Sequence of chain 1.A:
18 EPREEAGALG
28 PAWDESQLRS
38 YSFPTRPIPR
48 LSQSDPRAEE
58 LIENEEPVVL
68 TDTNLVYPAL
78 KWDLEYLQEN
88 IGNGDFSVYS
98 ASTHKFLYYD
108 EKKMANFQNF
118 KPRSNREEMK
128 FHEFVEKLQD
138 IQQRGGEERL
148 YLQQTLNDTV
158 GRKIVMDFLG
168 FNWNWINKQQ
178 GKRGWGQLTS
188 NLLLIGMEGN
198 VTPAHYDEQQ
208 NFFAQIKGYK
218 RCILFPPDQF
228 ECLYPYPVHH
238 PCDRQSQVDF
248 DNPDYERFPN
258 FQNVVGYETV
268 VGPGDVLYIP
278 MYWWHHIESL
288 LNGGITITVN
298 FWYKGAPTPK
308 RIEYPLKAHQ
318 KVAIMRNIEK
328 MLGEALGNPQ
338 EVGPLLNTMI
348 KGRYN

Binding-site contacts:
Ligand atom CG1 contacts residue GLN206 of chain 1.A at 3.4 Å.
Ligand atom CB contacts residue TYR279 of chain 1.A at 3.0 Å (hydrophobic).
Ligand atom CB contacts residue TYR96 of chain 1.A at 3.4 Å (hydrophobic).
Ligand atom N contacts residue ASP204 of chain 1.A at 2.9 Å (salt-bridge).
Ligand atom CB contacts residue TYR105 of chain 1.A at 3.7 Å (hydrophobic).
Ligand atom CD1 contacts residue ILE309 of chain 1.A at 3.3 Å (hydrophobic).
Ligand atom N contacts residue GLU205 of chain 1.A at 3.3 Å (salt-bridge).
Ligand atom C contacts residue ASP204 of chain 1.A at 3.7 Å.
Ligand atom CB contacts residue GLU205 of chain 1.A at 3.5 Å.
Ligand atom O contacts residue GLN206 of chain 1.A at 2.9 Å (h-bond).
Ligand atom O contacts residue ARG241 of chain 1.A at 3.5 Å (salt-bridge).
Ligand atom O contacts residue TYR105 of chain 1.A at 2.9 Å.
Ligand atom O contacts residue GLU205 of chain 1.A at 3.5 Å.
Ligand atom O contacts residue ILE321 of chain 1.A at 3.3 Å.
Ligand atom CB contacts residue ARG241 of chain 1.A at 3.6 Å.
Ligand atom C contacts residue ASN324 of chain 1.A at 3.2 Å.
Ligand atom CG contacts residue OGA1 of chain 1.D at 3.7 Å.
Ligand atom O contacts residue TYR105 of chain 1.A at 3.0 Å.
Ligand atom CA contacts residue GLU205 of chain 1.A at 3.6 Å.
Ligand atom O contacts residue ALA320 of chain 1.A at 3.6 Å.
Ligand atom N contacts residue ARG241 of chain 1.A at 3.7 Å.
Ligand atom O contacts residue ASN324 of chain 1.A at 2.7 Å (h-bond).
Ligand atom O contacts residue GLU205 of chain 1.A at 2.9 Å (salt-bridge).
Ligand atom CA contacts residue ASP204 of chain 1.A at 3.5 Å.
Ligand atom C contacts residue TYR105 of chain 1.A at 3.4 Å (hydrophobic).
Ligand atom CB contacts residue TRP299 of chain 1.A at 3.8 Å (hydrophobic).
Ligand atom O contacts residue ARG241 of chain 1.A at 3.0 Å (salt-bridge).
Ligand atom C contacts residue ARG241 of chain 1.A at 3.8 Å.
Ligand atom C contacts residue TYR105 of chain 1.A at 3.6 Å (hydrophobic).
Ligand atom CA contacts residue TYR105 of chain 1.A at 3.5 Å (hydrophobic).
Ligand atom CB contacts residue HIS202 of chain 1.A at 3.7 Å.
Ligand atom CG1 contacts residue TYR311 of chain 1.A at 3.5 Å (hydrophobic).
Ligand atom CA contacts residue ASN324 of chain 1.A at 3.6 Å.
Ligand atom C contacts residue GLU205 of chain 1.A at 3.6 Å.
Ligand atom N contacts residue ARG241 of chain 1.A at 3.7 Å.
Ligand atom N contacts residue GLU205 of chain 1.A at 3.4 Å (salt-bridge).
Ligand atom O contacts residue ASN324 of chain 1.A at 2.8 Å (h-bond).
Ligand atom CB contacts residue ASP204 of chain 1.A at 3.7 Å.
Ligand atom CD2 contacts residue GLN317 of chain 1.A at 3.6 Å.
Ligand atom C contacts residue ARG241 of chain 1.A at 3.6 Å.

The small molecule below binds the protein below.
Small molecule (SMILES): C=CC[C@@H](NC(=O)[C@@H](NC(=O)[C@H](CC(=O)O)NC(=O)[C@H](C)NC(=O)CNC(=O)[C@H](CC1=NC=NC1)NC(=O)[C@H](CCC(=O)O)NC(=O)[C@H](CC(C)C)NC(=O)[C@H](CC(C)C)NC(=O)[C@H](CC(C)C)NC(=O)[C@H](C)NC(=O)[C@@H](NC(=O)[C@@H](NC(=O)[C@H](C)N)C(C)C)C(C)C)C(C)C)C(=O)N[C@@H](C)C=O